A small-molecule ligand and the protein it binds are described below.
Small molecule (SMILES): NC(=O)c1ccc(OCP(=O)(O)O)c2c1Cc1scnc1-2

Sequence of chain 1.D:
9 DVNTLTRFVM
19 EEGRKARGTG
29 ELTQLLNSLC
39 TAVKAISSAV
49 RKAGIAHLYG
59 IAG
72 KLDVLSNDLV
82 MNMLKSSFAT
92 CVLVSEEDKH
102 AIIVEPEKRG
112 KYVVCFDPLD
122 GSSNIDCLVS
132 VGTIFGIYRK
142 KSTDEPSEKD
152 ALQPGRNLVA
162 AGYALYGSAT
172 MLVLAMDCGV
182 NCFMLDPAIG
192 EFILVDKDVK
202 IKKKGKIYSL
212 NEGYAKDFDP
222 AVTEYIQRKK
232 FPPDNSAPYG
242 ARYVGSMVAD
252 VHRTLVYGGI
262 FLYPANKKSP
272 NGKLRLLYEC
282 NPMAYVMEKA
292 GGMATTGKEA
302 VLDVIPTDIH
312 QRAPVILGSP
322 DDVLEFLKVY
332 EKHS

Binding-site contacts:
Ligand atom P19 contacts residue TYR113 of chain 1.D at 3.5 Å.
Ligand atom C3 contacts residue LEU30 of chain 1.D at 3.9 Å (hydrophobic).
Ligand atom C11 contacts residue GLY21 of chain 1.D at 3.5 Å.
Ligand atom O21 contacts residue GLU29 of chain 1.D at 3.5 Å (salt-bridge).
Ligand atom O21 contacts residue LEU30 of chain 1.D at 2.9 Å (h-bond).
Ligand atom O21 contacts residue TYR113 of chain 1.D at 2.6 Å (h-bond).
Ligand atom N12 contacts residue THR31 of chain 1.D at 3.8 Å.
Ligand atom N12 contacts residue LEU30 of chain 1.D at 3.5 Å.
Ligand atom C14 contacts residue ARG140 of chain 1.D at 3.7 Å.
Ligand atom O15 contacts residue GLY28 of chain 1.D at 2.6 Å (h-bond).
Ligand atom S10 contacts residue MET177 of chain 1.D at 3.8 Å.
Ligand atom C11 contacts residue THR31 of chain 1.D at 3.5 Å.
Ligand atom C9 contacts residue LEU30 of chain 1.D at 3.4 Å (hydrophobic).
Ligand atom P19 contacts residue LYS112 of chain 1.D at 3.7 Å.
Ligand atom C7 contacts residue MET177 of chain 1.D at 3.8 Å (hydrophobic).
Ligand atom C9 contacts residue GLY21 of chain 1.D at 3.8 Å.
Ligand atom C4 contacts residue ALA24 of chain 1.D at 3.6 Å (hydrophobic).
Ligand atom C8 contacts residue LEU30 of chain 1.D at 3.9 Å (hydrophobic).
Ligand atom O13 contacts residue TYR113 of chain 1.D at 3.8 Å.
Ligand atom O20 contacts residue THR27 of chain 1.D at 2.9 Å (h-bond).
Ligand atom O20 contacts residue LYS112 of chain 1.D at 2.8 Å (salt-bridge).
Ligand atom O18 contacts residue ASP178 of chain 1.D at 4.0 Å.
Ligand atom O21 contacts residue LYS112 of chain 1.D at 3.5 Å (salt-bridge).
Ligand atom C4 contacts residue ARG140 of chain 1.D at 3.5 Å.
Ligand atom C2 contacts residue ALA24 of chain 1.D at 3.9 Å (hydrophobic).
Ligand atom P19 contacts residue GLY28 of chain 1.D at 3.8 Å.
Ligand atom O15 contacts residue THR27 of chain 1.D at 3.1 Å (h-bond).
Ligand atom N12 contacts residue GLY21 of chain 1.D at 3.4 Å.
Ligand atom C3 contacts residue ALA24 of chain 1.D at 3.6 Å (hydrophobic).
Ligand atom C11 contacts residue VAL17 of chain 1.D at 3.5 Å (hydrophobic).
Ligand atom O13 contacts residue LEU30 of chain 1.D at 3.7 Å.
Ligand atom O15 contacts residue GLU29 of chain 1.D at 3.6 Å.
Ligand atom O15 contacts residue GLY26 of chain 1.D at 3.5 Å.
Ligand atom C14 contacts residue TYR113 of chain 1.D at 3.5 Å (hydrophobic).
Ligand atom S10 contacts residue GLY21 of chain 1.D at 3.7 Å.
Ligand atom S10 contacts residue GLU20 of chain 1.D at 3.6 Å.
Ligand atom S10 contacts residue VAL17 of chain 1.D at 3.7 Å.
Ligand atom C2 contacts residue LEU30 of chain 1.D at 3.6 Å (hydrophobic).
Ligand atom P19 contacts residue THR27 of chain 1.D at 3.6 Å.
Ligand atom O20 contacts residue GLY26 of chain 1.D at 3.5 Å.